Sequence of chain 1.G:
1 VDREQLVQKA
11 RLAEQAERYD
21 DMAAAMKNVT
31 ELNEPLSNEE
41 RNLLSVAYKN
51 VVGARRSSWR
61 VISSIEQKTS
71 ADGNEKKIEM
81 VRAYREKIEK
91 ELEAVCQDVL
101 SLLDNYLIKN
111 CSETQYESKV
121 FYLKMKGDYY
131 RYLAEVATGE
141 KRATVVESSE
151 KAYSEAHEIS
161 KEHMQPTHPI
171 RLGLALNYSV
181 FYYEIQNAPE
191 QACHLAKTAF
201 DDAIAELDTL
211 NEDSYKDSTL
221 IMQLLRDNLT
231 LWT

The protein below binds the small molecule below.
Small molecule (SMILES): CC[C@H](C)[C@H](NC(=O)[C@H](C)NC(=O)[C@H](C)N)C(=O)N[C@@H](COP(=O)(O)O)C(=O)N[C@@H](CC(C)C)C(=O)N1CCC[C@H]1C(=O)O

Binding-site contacts:
Ligand atom O contacts residue LYS49 of chain 1.G at 3.0 Å (salt-bridge).
Ligand atom O contacts residue LEU176 of chain 1.G at 3.5 Å.
Ligand atom O3P contacts residue ARG56 of chain 1.G at 2.9 Å (salt-bridge).
Ligand atom O2P contacts residue TYR132 of chain 1.G at 2.6 Å (h-bond).
Ligand atom CA contacts residue ASN228 of chain 1.G at 3.9 Å.
Ligand atom CD1 contacts residue LEU224 of chain 1.G at 4.1 Å (hydrophobic).
Ligand atom CB contacts residue ASN228 of chain 1.G at 3.5 Å.
Ligand atom O3P contacts residue LYS49 of chain 1.G at 3.2 Å (salt-bridge).
Ligand atom O1P contacts residue ARG131 of chain 1.G at 2.8 Å (salt-bridge).
Ligand atom P contacts residue ARG56 of chain 1.G at 3.9 Å.
Ligand atom N contacts residue ASN228 of chain 1.G at 2.8 Å (h-bond).
Ligand atom C contacts residue ASN177 of chain 1.G at 3.6 Å.
Ligand atom O contacts residue ASN228 of chain 1.G at 2.8 Å (h-bond).
Ligand atom O2P contacts residue ASN177 of chain 1.G at 4.0 Å.
Ligand atom CA contacts residue ASN228 of chain 1.G at 3.3 Å.
Ligand atom CG2 contacts residue ASN228 of chain 1.G at 3.8 Å.
Ligand atom N contacts residue LEU176 of chain 1.G at 3.4 Å.
Ligand atom CA contacts residue ASN177 of chain 1.G at 3.5 Å.
Ligand atom CB contacts residue ASN177 of chain 1.G at 3.3 Å.
Ligand atom O contacts residue LYS49 of chain 1.G at 3.8 Å.
Ligand atom CD contacts residue LEU224 of chain 1.G at 3.6 Å (hydrophobic).
Ligand atom CD1 contacts residue ILE221 of chain 1.G at 3.7 Å (hydrophobic).
Ligand atom CA contacts residue LEU176 of chain 1.G at 3.7 Å (hydrophobic).
Ligand atom P contacts residue TYR132 of chain 1.G at 3.7 Å.
Ligand atom O2P contacts residue ARG131 of chain 1.G at 3.0 Å (salt-bridge).
Ligand atom O1P contacts residue ARG56 of chain 1.G at 2.9 Å (salt-bridge).
Ligand atom C contacts residue ASN228 of chain 1.G at 3.5 Å.
Ligand atom C contacts residue ASN228 of chain 1.G at 3.9 Å.
Ligand atom N contacts residue ASN177 of chain 1.G at 2.8 Å (h-bond).
Ligand atom CB contacts residue TRP232 of chain 1.G at 3.4 Å (hydrophobic).
Ligand atom CA contacts residue ASN177 of chain 1.G at 3.8 Å.
Ligand atom N contacts residue GLU184 of chain 1.G at 3.6 Å.
Ligand atom CB contacts residue ASN177 of chain 1.G at 3.6 Å.
Ligand atom O contacts residue VAL180 of chain 1.G at 3.7 Å.
Ligand atom CB contacts residue VAL180 of chain 1.G at 4.1 Å (hydrophobic).
Ligand atom P contacts residue ARG131 of chain 1.G at 3.7 Å.
Ligand atom CG contacts residue LEU224 of chain 1.G at 4.0 Å (hydrophobic).
Ligand atom C contacts residue LEU176 of chain 1.G at 3.7 Å (hydrophobic).
Ligand atom O3P contacts residue TYR132 of chain 1.G at 3.8 Å.
Ligand atom O2P contacts residue LYS49 of chain 1.G at 3.7 Å.